This protein binds this small molecule.
Small molecule (SMILES): CC(=O)N[C@H]1[C@H](O[C@H]2[C@H](O)[C@@H](NC(C)=O)CO[C@@H]2CO)O[C@H](CO)[C@@H](O)[C@@H]1O

Sequence of chain 1.F:
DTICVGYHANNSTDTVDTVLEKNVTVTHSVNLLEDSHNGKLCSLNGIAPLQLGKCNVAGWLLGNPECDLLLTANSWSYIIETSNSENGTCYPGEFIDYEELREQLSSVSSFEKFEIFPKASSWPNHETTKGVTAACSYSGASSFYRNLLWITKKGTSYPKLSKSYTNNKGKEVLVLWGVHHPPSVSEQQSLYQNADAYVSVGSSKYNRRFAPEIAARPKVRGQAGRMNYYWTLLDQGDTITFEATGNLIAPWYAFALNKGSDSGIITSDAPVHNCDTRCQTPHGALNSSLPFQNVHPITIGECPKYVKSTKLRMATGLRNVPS

Binding-site contacts:
Ligand atom C4 contacts residue ASN287 of chain 1.F at 4.3 Å.
Ligand atom C8 contacts residue ASP276 of chain 1.F at 3.5 Å.
Ligand atom O5 contacts residue ASN287 of chain 1.F at 2.3 Å (h-bond).
Ligand atom O6 contacts residue ASN287 of chain 1.F at 4.3 Å.
Ligand atom C5 contacts residue ASN287 of chain 1.F at 3.6 Å.
Ligand atom C7 contacts residue ASN287 of chain 1.F at 3.5 Å.
Ligand atom N2 contacts residue ASN287 of chain 1.F at 3.0 Å (h-bond).
Ligand atom C1 contacts residue ASN287 of chain 1.F at 1.4 Å.
Ligand atom C2 contacts residue ASN287 of chain 1.F at 2.5 Å.
Ligand atom O7 contacts residue ASN287 of chain 1.F at 3.8 Å.
Ligand atom C3 contacts residue ASN287 of chain 1.F at 3.8 Å.
Ligand atom C8 contacts residue ASN287 of chain 1.F at 4.3 Å.